Sequence of chain 30.A:
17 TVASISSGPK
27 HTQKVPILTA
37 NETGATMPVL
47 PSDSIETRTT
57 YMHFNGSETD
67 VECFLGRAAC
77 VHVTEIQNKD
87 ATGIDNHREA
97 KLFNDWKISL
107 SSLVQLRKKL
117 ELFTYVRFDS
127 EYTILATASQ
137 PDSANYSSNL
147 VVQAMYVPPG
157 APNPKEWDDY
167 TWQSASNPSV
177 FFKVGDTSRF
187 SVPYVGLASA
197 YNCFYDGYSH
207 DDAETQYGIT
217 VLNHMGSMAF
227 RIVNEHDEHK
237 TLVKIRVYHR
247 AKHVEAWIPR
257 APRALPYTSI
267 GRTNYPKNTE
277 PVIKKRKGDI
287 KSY

Binding-site contacts:
Ligand atom C5B contacts residue PHE186 of chain 30.A at 3.9 Å (hydrophobic).
Ligand atom C5A contacts residue ALA150 of chain 30.A at 3.6 Å (hydrophobic).
Ligand atom C4B contacts residue PHE186 of chain 30.A at 3.6 Å (hydrophobic).
Ligand atom C5A contacts residue PHE186 of chain 30.A at 3.5 Å (hydrophobic).
Ligand atom C4C contacts residue VAL188 of chain 30.A at 3.7 Å (hydrophobic).
Ligand atom C2B contacts residue VAL188 of chain 30.A at 3.5 Å (hydrophobic).
Ligand atom N3A contacts residue ALA24 of chain 30.C at 3.8 Å.
Ligand atom N2 contacts residue LEU106 of chain 30.A at 3.8 Å.
Ligand atom C3B contacts residue VAL188 of chain 30.A at 3.8 Å (hydrophobic).
Ligand atom C4 contacts residue LEU106 of chain 30.A at 3.9 Å (hydrophobic).
Ligand atom O1 contacts residue MET221 of chain 30.A at 3.9 Å.
Ligand atom C5 contacts residue LEU106 of chain 30.A at 3.8 Å (hydrophobic).
Ligand atom C1C contacts residue TYR128 of chain 30.A at 3.7 Å (hydrophobic).
Ligand atom C4B contacts residue TYR152 of chain 30.A at 3.8 Å (hydrophobic).
Ligand atom C5C contacts residue VAL191 of chain 30.A at 3.8 Å (hydrophobic).
Ligand atom O1A contacts residue PHE186 of chain 30.A at 3.0 Å.
Ligand atom C5B contacts residue MET224 of chain 30.A at 3.8 Å (hydrophobic).
Ligand atom C4C contacts residue VAL191 of chain 30.A at 3.0 Å (hydrophobic).
Ligand atom O1 contacts residue LEU106 of chain 30.A at 3.8 Å.
Ligand atom C2C contacts residue TYR197 of chain 30.A at 3.7 Å (hydrophobic).
Ligand atom C1B contacts residue VAL188 of chain 30.A at 3.8 Å (hydrophobic).
Ligand atom C3C contacts residue TYR128 of chain 30.A at 3.4 Å (hydrophobic).
Ligand atom C4A contacts residue PRO174 of chain 30.A at 3.1 Å (hydrophobic).
Ligand atom N3A contacts residue TYR152 of chain 30.A at 3.5 Å.
Ligand atom N3A contacts residue PRO174 of chain 30.A at 3.7 Å.
Ligand atom C6B contacts residue ILE104 of chain 30.A at 3.6 Å (hydrophobic).
Ligand atom C3B contacts residue TYR152 of chain 30.A at 3.7 Å (hydrophobic).
Ligand atom C1B contacts residue TYR128 of chain 30.A at 3.6 Å (hydrophobic).
Ligand atom C6B contacts residue TYR128 of chain 30.A at 3.3 Å (hydrophobic).
Ligand atom C2A contacts residue TYR152 of chain 30.A at 3.6 Å (hydrophobic).
Ligand atom O1B contacts residue TYR128 of chain 30.A at 3.4 Å (h-bond).
Ligand atom O1B contacts residue ILE104 of chain 30.A at 3.9 Å.
Ligand atom C2A contacts residue PHE186 of chain 30.A at 3.3 Å (hydrophobic).
Ligand atom N3A contacts residue PHE186 of chain 30.A at 4.0 Å.
Ligand atom C5A contacts residue VAL176 of chain 30.A at 3.6 Å (hydrophobic).
Ligand atom C4 contacts residue TYR197 of chain 30.A at 3.8 Å (hydrophobic).
Ligand atom C1C contacts residue LEU106 of chain 30.A at 3.8 Å (hydrophobic).
Ligand atom C1B contacts residue ILE104 of chain 30.A at 4.0 Å (hydrophobic).
Ligand atom C5B contacts residue TYR128 of chain 30.A at 4.0 Å (hydrophobic).
Ligand atom C2C contacts residue MET221 of chain 30.A at 4.0 Å (hydrophobic).

Sequence of chain 30.C:
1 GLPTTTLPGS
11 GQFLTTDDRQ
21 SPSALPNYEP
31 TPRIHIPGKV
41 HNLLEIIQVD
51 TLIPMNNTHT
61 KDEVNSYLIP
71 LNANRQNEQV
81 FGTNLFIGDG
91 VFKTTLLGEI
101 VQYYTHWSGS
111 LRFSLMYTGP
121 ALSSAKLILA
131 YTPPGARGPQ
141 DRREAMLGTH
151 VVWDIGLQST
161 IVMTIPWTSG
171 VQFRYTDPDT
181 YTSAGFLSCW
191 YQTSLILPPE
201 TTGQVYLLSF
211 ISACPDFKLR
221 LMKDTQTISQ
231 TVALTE

The small molecule below binds the protein below.
Small molecule (SMILES): Cc1cc(CCCCCOc2ccc(C3=NCCO3)cc2)on1